Binding-site contacts:
Ligand atom C6 contacts residue THR33 of chain 1.B at 4.0 Å.
Ligand atom O4 contacts residue LYS99 of chain 1.B at 3.2 Å (salt-bridge).
Ligand atom C6 contacts residue THR53 of chain 1.B at 4.2 Å.
Ligand atom O5 contacts residue ALA31 of chain 1.B at 4.0 Å.
Ligand atom O4 contacts residue ASP108 of chain 1.B at 2.7 Å (salt-bridge).
Ligand atom C1 contacts residue ASP106 of chain 1.B at 3.5 Å.
Ligand atom O4 contacts residue SER105 of chain 1.B at 4.2 Å.
Ligand atom C3 contacts residue SER105 of chain 1.B at 3.6 Å.
Ligand atom C5 contacts residue THR33 of chain 1.B at 3.9 Å.
Ligand atom C4 contacts residue ASP108 of chain 1.B at 3.5 Å.
Ligand atom O2 contacts residue SER105 of chain 1.B at 3.3 Å (h-bond).
Ligand atom C5 contacts residue HIS32 of chain 1.B at 3.9 Å.
Ligand atom C3 contacts residue LYS99 of chain 1.B at 3.8 Å.
Ligand atom C2 contacts residue THR33 of chain 1.B at 4.1 Å.
Ligand atom C1 contacts residue THR33 of chain 1.B at 4.1 Å.
Ligand atom O5 contacts residue HIS32 of chain 1.B at 3.4 Å.
Ligand atom O5 contacts residue LYS99 of chain 1.B at 2.9 Å (salt-bridge).
Ligand atom O1 contacts residue LYS99 of chain 1.B at 3.0 Å.
Ligand atom O3 contacts residue ASP106 of chain 1.B at 3.5 Å.
Ligand atom C1 contacts residue LYS99 of chain 1.B at 3.9 Å.
Ligand atom O4 contacts residue GLY100 of chain 1.B at 3.4 Å.
Ligand atom C5 contacts residue ALA31 of chain 1.B at 3.5 Å (hydrophobic).
Ligand atom C4 contacts residue LYS99 of chain 1.B at 4.1 Å.
Ligand atom C4 contacts residue SER105 of chain 1.B at 3.6 Å.
Ligand atom O3 contacts residue ASN107 of chain 1.B at 3.3 Å.
Ligand atom O6 contacts residue THR33 of chain 1.B at 3.2 Å (h-bond).
Ligand atom C6 contacts residue HIS32 of chain 1.B at 4.2 Å.
Ligand atom C2 contacts residue ASP106 of chain 1.B at 4.2 Å.
Ligand atom O3 contacts residue LYS99 of chain 1.B at 3.6 Å.
Ligand atom O4 contacts residue LEU104 of chain 1.B at 4.1 Å.
Ligand atom C3 contacts residue ASP108 of chain 1.B at 4.2 Å.
Ligand atom C4 contacts residue LEU104 of chain 1.B at 4.3 Å (hydrophobic).
Ligand atom C6 contacts residue ALA31 of chain 1.B at 3.4 Å (hydrophobic).
Ligand atom O1 contacts residue THR33 of chain 1.B at 3.2 Å (h-bond).
Ligand atom C5 contacts residue LYS99 of chain 1.B at 3.7 Å.
Ligand atom O3 contacts residue SER105 of chain 1.B at 3.0 Å (h-bond).
Ligand atom O5 contacts residue THR33 of chain 1.B at 2.8 Å (h-bond).
Ligand atom O2 contacts residue ASP106 of chain 1.B at 4.1 Å.
Ligand atom C2 contacts residue SER105 of chain 1.B at 4.0 Å.
Ligand atom O3 contacts residue ASP108 of chain 1.B at 2.9 Å (salt-bridge).

The protein below binds the small molecule below.
Small molecule (SMILES): OC[C@@]1(O)OC[C@@H](O)[C@@H](O)[C@@H]1O

Sequence of chain 1.B:
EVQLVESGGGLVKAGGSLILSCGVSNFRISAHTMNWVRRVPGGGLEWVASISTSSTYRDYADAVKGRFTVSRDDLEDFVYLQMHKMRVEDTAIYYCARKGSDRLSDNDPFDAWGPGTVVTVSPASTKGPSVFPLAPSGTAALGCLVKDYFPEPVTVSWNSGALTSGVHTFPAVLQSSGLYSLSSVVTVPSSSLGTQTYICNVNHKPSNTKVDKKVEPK